Sequence of chain 1.C:
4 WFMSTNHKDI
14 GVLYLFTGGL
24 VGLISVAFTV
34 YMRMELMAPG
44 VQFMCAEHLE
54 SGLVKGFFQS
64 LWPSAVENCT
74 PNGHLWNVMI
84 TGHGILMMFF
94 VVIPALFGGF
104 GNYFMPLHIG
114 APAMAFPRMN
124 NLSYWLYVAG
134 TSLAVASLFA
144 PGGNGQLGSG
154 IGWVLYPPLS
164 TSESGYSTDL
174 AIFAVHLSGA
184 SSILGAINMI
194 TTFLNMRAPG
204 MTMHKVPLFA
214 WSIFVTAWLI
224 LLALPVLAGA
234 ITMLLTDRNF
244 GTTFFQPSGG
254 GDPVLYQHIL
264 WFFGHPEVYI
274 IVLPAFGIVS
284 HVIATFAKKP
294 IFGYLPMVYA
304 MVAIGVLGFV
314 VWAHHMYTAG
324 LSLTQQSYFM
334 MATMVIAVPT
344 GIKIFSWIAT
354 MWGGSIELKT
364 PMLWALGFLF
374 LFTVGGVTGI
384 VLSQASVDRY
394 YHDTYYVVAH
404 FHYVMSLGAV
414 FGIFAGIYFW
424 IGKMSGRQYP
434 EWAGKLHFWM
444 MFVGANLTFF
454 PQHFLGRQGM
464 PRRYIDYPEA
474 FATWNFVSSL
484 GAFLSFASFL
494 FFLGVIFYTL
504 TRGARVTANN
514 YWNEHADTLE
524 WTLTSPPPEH

Binding-site contacts:
Ligand atom O6 contacts residue PRO66 of chain 1.C at 4.0 Å.
Ligand atom O16 contacts residue PRO66 of chain 1.C at 4.0 Å.
Ligand atom C8 contacts residue GLN45 of chain 1.C at 3.9 Å.
Ligand atom C57 contacts residue GLN45 of chain 1.C at 3.9 Å.
Ligand atom C11 contacts residue ALA68 of chain 1.C at 3.8 Å (hydrophobic).
Ligand atom O2 contacts residue GLN45 of chain 1.C at 3.0 Å (h-bond).
Ligand atom O5 contacts residue PRO66 of chain 1.C at 3.8 Å.
Ligand atom C28 contacts residue PHE486 of chain 1.C at 3.7 Å (hydrophobic).
Ligand atom C31 contacts residue TRD1 of chain 1.IA at 3.7 Å.
Ligand atom C28 contacts residue MET37 of chain 1.C at 3.6 Å (hydrophobic).
Ligand atom C1 contacts residue PRO66 of chain 1.C at 4.2 Å (hydrophobic).
Ligand atom C11 contacts residue GLN45 of chain 1.C at 3.7 Å.
Ligand atom C43 contacts residue PHE486 of chain 1.C at 3.6 Å (hydrophobic).
Ligand atom O5 contacts residue PHE46 of chain 1.C at 4.1 Å.
Ligand atom O6 contacts residue GLN45 of chain 1.C at 3.7 Å.
Ligand atom C11 contacts residue SER67 of chain 1.C at 3.3 Å.
Ligand atom O61 contacts residue MET37 of chain 1.C at 4.1 Å.
Ligand atom O5 contacts residue MET40 of chain 1.C at 4.2 Å.
Ligand atom C6 contacts residue PRO66 of chain 1.C at 4.2 Å (hydrophobic).
Ligand atom C6 contacts residue TRD1 of chain 1.IA at 4.3 Å.
Ligand atom O6 contacts residue SER67 of chain 1.C at 2.7 Å (h-bond).
Ligand atom C43 contacts residue PHE489 of chain 1.C at 3.5 Å (hydrophobic).
Ligand atom O61 contacts residue MET40 of chain 1.C at 4.0 Å.
Ligand atom C25 contacts residue TRD1 of chain 1.IA at 4.0 Å.
Ligand atom O6 contacts residue ALA68 of chain 1.C at 3.8 Å.
Ligand atom O2 contacts residue VAL69 of chain 1.C at 3.9 Å.
Ligand atom C43 contacts residue ALA490 of chain 1.C at 4.1 Å (hydrophobic).
Ligand atom C1 contacts residue TRD1 of chain 1.IA at 3.8 Å.
Ligand atom O49 contacts residue TRD1 of chain 1.IA at 3.5 Å.
Ligand atom C22 contacts residue MET40 of chain 1.C at 3.8 Å (hydrophobic).
Ligand atom C22 contacts residue MET37 of chain 1.C at 3.9 Å (hydrophobic).
Ligand atom C19 contacts residue MET40 of chain 1.C at 4.1 Å (hydrophobic).
Ligand atom C34 contacts residue PHE486 of chain 1.C at 3.7 Å (hydrophobic).
Ligand atom O61 contacts residue ALA41 of chain 1.C at 3.7 Å.
Ligand atom O61 contacts residue GLN45 of chain 1.C at 3.7 Å.
Ligand atom O16 contacts residue TRD1 of chain 1.IA at 3.5 Å.
Ligand atom O61 contacts residue PHE46 of chain 1.C at 3.7 Å.
Ligand atom C9 contacts residue GLN45 of chain 1.C at 3.9 Å.
Ligand atom C18 contacts residue MET40 of chain 1.C at 3.6 Å (hydrophobic).
Ligand atom C19 contacts residue TRD1 of chain 1.IA at 3.7 Å.

A protein and the small-molecule ligand that binds it are described below.
Small molecule (SMILES): CCCCCCCCCCO[C@@H]1O[C@H](CO)[C@@H](O[C@H]2O[C@H](CO)[C@@H](O)[C@H](O)[C@H]2O)[C@H](O)[C@H]1O